Sequence of chain 1.A:
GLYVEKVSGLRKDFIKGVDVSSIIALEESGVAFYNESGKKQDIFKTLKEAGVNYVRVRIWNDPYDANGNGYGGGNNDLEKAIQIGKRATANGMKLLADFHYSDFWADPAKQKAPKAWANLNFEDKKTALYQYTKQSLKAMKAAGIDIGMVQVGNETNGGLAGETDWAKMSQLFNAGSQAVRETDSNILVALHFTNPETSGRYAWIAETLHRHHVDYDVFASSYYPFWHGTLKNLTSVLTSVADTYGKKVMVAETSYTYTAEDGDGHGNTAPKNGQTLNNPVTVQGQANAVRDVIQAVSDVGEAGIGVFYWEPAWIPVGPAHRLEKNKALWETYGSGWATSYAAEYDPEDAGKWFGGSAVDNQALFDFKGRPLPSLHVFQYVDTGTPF

Binding-site contacts:
Ligand atom C1 contacts residue GAL2 of chain 1.D at 3.3 Å.
Ligand atom C2 contacts residue ASP117 of chain 1.A at 3.9 Å.
Ligand atom O6 contacts residue TRP347 of chain 1.A at 3.6 Å (h-bond).
Ligand atom C5 contacts residue TRP363 of chain 1.A at 3.8 Å (hydrophobic).
Ligand atom O4 contacts residue LYS282 of chain 1.A at 2.4 Å (salt-bridge).
Ligand atom O6 contacts residue VAL369 of chain 1.A at 3.9 Å.
Ligand atom C3 contacts residue GAL2 of chain 1.D at 3.9 Å.
Ligand atom O3 contacts residue LYS282 of chain 1.A at 3.1 Å (salt-bridge).
Ligand atom O6 contacts residue HIS276 of chain 1.A at 2.8 Å.
Ligand atom C3 contacts residue LYS282 of chain 1.A at 3.7 Å.
Ligand atom C6 contacts residue HIS276 of chain 1.A at 3.5 Å.
Ligand atom O5 contacts residue TRP347 of chain 1.A at 4.0 Å.
Ligand atom O6 contacts residue GLY277 of chain 1.A at 2.6 Å (h-bond).
Ligand atom O3 contacts residue ASP359 of chain 1.A at 2.7 Å (salt-bridge).
Ligand atom O6 contacts residue TRP320 of chain 1.A at 3.6 Å.
Ligand atom C2 contacts residue ASP359 of chain 1.A at 3.6 Å.
Ligand atom O5 contacts residue TRP320 of chain 1.A at 3.9 Å.
Ligand atom O3 contacts residue ASP117 of chain 1.A at 3.7 Å.
Ligand atom O4 contacts residue ASN278 of chain 1.A at 3.8 Å.
Ligand atom C4 contacts residue LYS282 of chain 1.A at 3.2 Å.
Ligand atom O2 contacts residue ASP117 of chain 1.A at 2.9 Å (salt-bridge).
Ligand atom C6 contacts residue ALA368 of chain 1.A at 3.8 Å (hydrophobic).
Ligand atom C5 contacts residue TRP347 of chain 1.A at 3.5 Å (hydrophobic).
Ligand atom O3 contacts residue TRP115 of chain 1.A at 3.8 Å.
Ligand atom C4 contacts residue TRP363 of chain 1.A at 4.0 Å (hydrophobic).
Ligand atom C3 contacts residue TRP115 of chain 1.A at 3.7 Å (hydrophobic).
Ligand atom C3 contacts residue TRP363 of chain 1.A at 4.0 Å (hydrophobic).
Ligand atom C6 contacts residue GLY277 of chain 1.A at 3.2 Å.
Ligand atom C6 contacts residue TRP347 of chain 1.A at 3.6 Å (hydrophobic).
Ligand atom C4 contacts residue TRP347 of chain 1.A at 3.6 Å (hydrophobic).
Ligand atom O3 contacts residue LYS120 of chain 1.A at 3.0 Å (salt-bridge).
Ligand atom O6 contacts residue TRP363 of chain 1.A at 3.7 Å.
Ligand atom O3 contacts residue TRP363 of chain 1.A at 3.9 Å.
Ligand atom O2 contacts residue GAL2 of chain 1.D at 2.6 Å (h-bond).
Ligand atom O2 contacts residue ASP359 of chain 1.A at 2.7 Å (salt-bridge).
Ligand atom C1 contacts residue TRP347 of chain 1.A at 3.9 Å (hydrophobic).
Ligand atom O3 contacts residue TRP347 of chain 1.A at 4.0 Å.
Ligand atom C2 contacts residue GAL2 of chain 1.D at 2.6 Å.
Ligand atom C3 contacts residue ASP359 of chain 1.A at 3.4 Å.
Ligand atom O1 contacts residue GAL2 of chain 1.D at 2.9 Å (h-bond).

The small molecule below binds the protein below.
Small molecule (SMILES): OC[C@H]1O[C@@H](O[C@@H]2[C@H](O)[C@@H](O)[C@H](O[C@@H]3[C@H](O)[C@@H](O)[C@H](O)O[C@@H]3CO)O[C@@H]2CO)[C@H](O)[C@@H](O)[C@H]1O